Sequence of chain 1.D:
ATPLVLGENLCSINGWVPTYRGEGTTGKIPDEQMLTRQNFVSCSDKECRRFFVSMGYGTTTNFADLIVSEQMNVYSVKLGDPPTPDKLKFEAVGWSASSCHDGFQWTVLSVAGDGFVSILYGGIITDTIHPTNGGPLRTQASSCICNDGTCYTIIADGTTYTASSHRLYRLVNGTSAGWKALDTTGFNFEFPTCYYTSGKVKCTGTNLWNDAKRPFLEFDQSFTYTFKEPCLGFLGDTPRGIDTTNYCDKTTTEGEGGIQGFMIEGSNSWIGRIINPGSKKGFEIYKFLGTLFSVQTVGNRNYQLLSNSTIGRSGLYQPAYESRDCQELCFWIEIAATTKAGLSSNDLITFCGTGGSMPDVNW

The protein below binds the small molecule below.
Small molecule (SMILES): CC(=O)N[C@@H]1[C@@H](O)[C@H](O)[C@@H](CO)O[C@H]1O

Binding-site contacts:
Ligand atom N2 contacts residue ASN183 of chain 1.D at 2.8 Å (h-bond).
Ligand atom C8 contacts residue VAL182 of chain 1.D at 3.9 Å (hydrophobic).
Ligand atom O6 contacts residue ASN183 of chain 1.D at 4.2 Å.
Ligand atom C4 contacts residue ASN183 of chain 1.D at 4.3 Å.
Ligand atom O6 contacts residue PHE114 of chain 1.D at 3.4 Å.
Ligand atom C6 contacts residue PHE114 of chain 1.D at 3.6 Å (hydrophobic).
Ligand atom C8 contacts residue ASN183 of chain 1.D at 4.3 Å.
Ligand atom C1 contacts residue ASN183 of chain 1.D at 1.4 Å.
Ligand atom C3 contacts residue ASN183 of chain 1.D at 3.9 Å.
Ligand atom O6 contacts residue TYR131 of chain 1.D at 4.4 Å.
Ligand atom N2 contacts residue VAL182 of chain 1.D at 4.4 Å.
Ligand atom C5 contacts residue ASN183 of chain 1.D at 3.6 Å.
Ligand atom O5 contacts residue ASN183 of chain 1.D at 2.3 Å (h-bond).
Ligand atom C5 contacts residue PHE114 of chain 1.D at 4.1 Å (hydrophobic).
Ligand atom C7 contacts residue ASN183 of chain 1.D at 3.3 Å.
Ligand atom C7 contacts residue VAL182 of chain 1.D at 4.5 Å (hydrophobic).
Ligand atom C2 contacts residue ASN183 of chain 1.D at 2.5 Å.
Ligand atom O7 contacts residue ASN183 of chain 1.D at 3.4 Å (h-bond).